Sequence of chain 1.A:
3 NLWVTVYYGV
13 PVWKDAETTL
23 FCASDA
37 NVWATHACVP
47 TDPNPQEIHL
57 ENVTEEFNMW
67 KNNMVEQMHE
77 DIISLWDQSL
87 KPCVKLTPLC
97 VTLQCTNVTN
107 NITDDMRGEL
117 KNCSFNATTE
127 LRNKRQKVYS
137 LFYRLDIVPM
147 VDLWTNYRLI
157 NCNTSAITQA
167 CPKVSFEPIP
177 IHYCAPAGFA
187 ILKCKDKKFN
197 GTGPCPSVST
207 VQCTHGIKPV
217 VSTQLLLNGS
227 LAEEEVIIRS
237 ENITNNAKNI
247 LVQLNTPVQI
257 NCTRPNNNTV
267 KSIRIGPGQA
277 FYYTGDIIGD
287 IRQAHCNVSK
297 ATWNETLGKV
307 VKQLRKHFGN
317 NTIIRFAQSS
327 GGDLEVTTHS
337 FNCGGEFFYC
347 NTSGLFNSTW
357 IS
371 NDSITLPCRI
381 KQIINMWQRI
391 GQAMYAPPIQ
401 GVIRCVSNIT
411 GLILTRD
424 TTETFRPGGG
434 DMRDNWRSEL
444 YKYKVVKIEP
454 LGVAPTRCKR

The small molecule below binds the protein below.
Small molecule (SMILES): CC(=O)N[C@@H]1[C@@H](O)[C@H](O)[C@@H](CO)O[C@H]1O

Binding-site contacts:
Ligand atom C8 contacts residue ASN293 of chain 1.A at 3.4 Å.
Ligand atom C3 contacts residue GLN255 of chain 1.A at 3.5 Å.
Ligand atom C3 contacts residue ASN257 of chain 1.A at 3.9 Å.
Ligand atom C8 contacts residue GLN255 of chain 1.A at 3.6 Å.
Ligand atom C7 contacts residue ASN293 of chain 1.A at 4.3 Å.
Ligand atom O7 contacts residue ASN257 of chain 1.A at 3.6 Å.
Ligand atom C5 contacts residue ASN257 of chain 1.A at 3.8 Å.
Ligand atom O7 contacts residue ASN293 of chain 1.A at 4.1 Å.
Ligand atom C1 contacts residue VAL406 of chain 1.A at 4.5 Å (hydrophobic).
Ligand atom C7 contacts residue ASN257 of chain 1.A at 3.4 Å.
Ligand atom C8 contacts residue ASN257 of chain 1.A at 3.9 Å.
Ligand atom C4 contacts residue ASN257 of chain 1.A at 4.3 Å.
Ligand atom C1 contacts residue GLN255 of chain 1.A at 3.6 Å.
Ligand atom C8 contacts residue SER295 of chain 1.A at 3.9 Å.
Ligand atom C1 contacts residue ASN257 of chain 1.A at 1.5 Å.
Ligand atom O3 contacts residue GLN255 of chain 1.A at 4.2 Å.
Ligand atom C2 contacts residue GLN255 of chain 1.A at 3.5 Å.
Ligand atom C2 contacts residue ASN257 of chain 1.A at 2.5 Å.
Ligand atom C7 contacts residue GLN255 of chain 1.A at 4.1 Å.
Ligand atom O5 contacts residue ASN257 of chain 1.A at 2.5 Å (h-bond).
Ligand atom N2 contacts residue ASN257 of chain 1.A at 2.9 Å (h-bond).
Ligand atom C8 contacts residue VAL294 of chain 1.A at 4.3 Å (hydrophobic).
Ligand atom N2 contacts residue GLN255 of chain 1.A at 3.0 Å (h-bond).